Binding-site contacts:
Ligand atom O1A contacts residue PRO564 of chain 1.C at 3.5 Å.
Ligand atom C4' contacts residue MG1 of chain 1.N at 3.8 Å.
Ligand atom C1' contacts residue ASP464 of chain 1.D at 3.8 Å.
Ligand atom OP1 contacts residue LYS1073 of chain 1.C at 3.4 Å.
Ligand atom C2' contacts residue ASP464 of chain 1.D at 3.1 Å.
Ligand atom O4' contacts residue ASP464 of chain 1.D at 3.8 Å.
Ligand atom O4' contacts residue HIS1237 of chain 1.C at 3.9 Å.
Ligand atom PB contacts residue ASN568 of chain 1.C at 3.5 Å.
Ligand atom C4' contacts residue HIS1237 of chain 1.C at 3.6 Å.
Ligand atom C3' contacts residue ASP464 of chain 1.D at 3.2 Å.
Ligand atom O2A contacts residue GLU565 of chain 1.C at 3.6 Å.
Ligand atom O3' contacts residue ASP462 of chain 1.D at 3.9 Å.
Ligand atom O3' contacts residue MG1 of chain 1.N at 2.0 Å.
Ligand atom C5' contacts residue HIS1237 of chain 1.C at 3.8 Å.
Ligand atom O3A contacts residue ASN568 of chain 1.C at 3.9 Å.
Ligand atom OP1 contacts residue LYS1065 of chain 1.C at 3.0 Å (salt-bridge).
Ligand atom O5' contacts residue ASP462 of chain 1.D at 4.3 Å.
Ligand atom O3' contacts residue GLN688 of chain 1.C at 4.2 Å.
Ligand atom O3' contacts residue ASP460 of chain 1.D at 3.5 Å (salt-bridge).
Ligand atom C3' contacts residue MG1 of chain 1.N at 3.3 Å.
Ligand atom C2' contacts residue ARG425 of chain 1.D at 3.9 Å.
Ligand atom O1B contacts residue ASN568 of chain 1.C at 4.3 Å.
Ligand atom O3' contacts residue ASP464 of chain 1.D at 2.9 Å (salt-bridge).
Ligand atom C4' contacts residue ASP462 of chain 1.D at 4.4 Å.
Ligand atom O2' contacts residue ASP464 of chain 1.D at 2.1 Å (salt-bridge).
Ligand atom O2' contacts residue MG1 of chain 1.N at 4.4 Å.
Ligand atom O3' contacts residue LYS1065 of chain 1.C at 3.5 Å (salt-bridge).
Ligand atom C5' contacts residue ASP464 of chain 1.D at 4.4 Å.
Ligand atom O2B contacts residue ASN568 of chain 1.C at 2.2 Å (h-bond).
Ligand atom OP1 contacts residue ASP462 of chain 1.D at 4.4 Å.
Ligand atom O3' contacts residue ARG425 of chain 1.D at 4.4 Å.
Ligand atom O2' contacts residue ARG425 of chain 1.D at 3.0 Å (salt-bridge).
Ligand atom P contacts residue LYS1065 of chain 1.C at 3.9 Å.
Ligand atom OP1 contacts residue GLN688 of chain 1.C at 3.2 Å (h-bond).
Ligand atom C5' contacts residue ASP462 of chain 1.D at 4.2 Å.
Ligand atom PA contacts residue PRO564 of chain 1.C at 4.1 Å.
Ligand atom O5' contacts residue LYS1065 of chain 1.C at 4.4 Å.
Ligand atom O2A contacts residue PRO564 of chain 1.C at 3.7 Å.
Ligand atom C4' contacts residue ASP464 of chain 1.D at 3.2 Å.
Ligand atom C5' contacts residue MG1 of chain 1.N at 4.0 Å.

A small-molecule ligand and the protein it binds are described below.
Small molecule (SMILES): Nc1nc2c(ncn2[C@@H]2O[C@H](CO[P](=O)(O)O[P](=O)(O)OP(=O)(O)O)[C@@H](O[P](=O)(O)OC[C@H]3O[C@@H](n4cnc5c(N)ncnc54)[C@H](O)[C@@H]3O[P](=O)(O)OC[C@H]3O[C@@H](n4cnc5c(N)ncnc54)[C@H](O)[C@@H]3O)[C@H]2O)c(=O)[nH]1

Sequence of chain 1.C:
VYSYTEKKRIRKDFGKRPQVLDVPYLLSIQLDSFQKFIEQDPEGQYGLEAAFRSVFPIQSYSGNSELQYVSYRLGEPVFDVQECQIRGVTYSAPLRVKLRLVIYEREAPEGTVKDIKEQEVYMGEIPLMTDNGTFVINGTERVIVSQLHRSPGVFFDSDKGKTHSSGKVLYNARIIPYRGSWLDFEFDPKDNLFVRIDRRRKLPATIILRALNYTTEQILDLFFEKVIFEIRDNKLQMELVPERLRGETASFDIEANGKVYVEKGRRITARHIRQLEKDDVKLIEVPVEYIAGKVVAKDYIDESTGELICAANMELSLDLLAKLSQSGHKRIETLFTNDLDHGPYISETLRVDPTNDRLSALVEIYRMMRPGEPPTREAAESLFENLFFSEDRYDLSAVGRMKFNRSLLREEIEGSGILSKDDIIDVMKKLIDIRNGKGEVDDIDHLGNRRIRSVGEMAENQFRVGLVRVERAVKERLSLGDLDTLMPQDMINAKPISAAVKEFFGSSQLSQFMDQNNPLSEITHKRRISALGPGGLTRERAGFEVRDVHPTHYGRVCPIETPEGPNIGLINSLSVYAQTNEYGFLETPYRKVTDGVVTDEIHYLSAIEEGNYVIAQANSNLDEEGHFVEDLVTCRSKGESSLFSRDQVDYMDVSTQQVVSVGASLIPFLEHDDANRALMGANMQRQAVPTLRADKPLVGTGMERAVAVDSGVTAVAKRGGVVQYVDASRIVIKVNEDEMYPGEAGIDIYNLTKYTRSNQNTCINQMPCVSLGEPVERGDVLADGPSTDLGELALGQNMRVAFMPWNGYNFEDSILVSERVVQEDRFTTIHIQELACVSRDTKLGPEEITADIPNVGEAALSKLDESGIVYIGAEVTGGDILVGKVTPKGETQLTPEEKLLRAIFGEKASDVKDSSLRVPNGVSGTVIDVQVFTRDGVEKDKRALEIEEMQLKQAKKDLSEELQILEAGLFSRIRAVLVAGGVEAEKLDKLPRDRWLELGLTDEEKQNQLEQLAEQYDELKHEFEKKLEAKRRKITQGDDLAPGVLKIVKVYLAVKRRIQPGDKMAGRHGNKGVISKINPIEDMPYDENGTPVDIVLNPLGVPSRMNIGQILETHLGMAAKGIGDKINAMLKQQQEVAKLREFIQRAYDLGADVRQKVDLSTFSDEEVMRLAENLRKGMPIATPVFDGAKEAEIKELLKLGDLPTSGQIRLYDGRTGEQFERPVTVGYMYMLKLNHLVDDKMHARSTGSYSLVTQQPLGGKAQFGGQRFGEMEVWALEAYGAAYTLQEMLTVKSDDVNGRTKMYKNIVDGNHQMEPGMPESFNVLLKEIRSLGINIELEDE

Sequence of chain 1.D:
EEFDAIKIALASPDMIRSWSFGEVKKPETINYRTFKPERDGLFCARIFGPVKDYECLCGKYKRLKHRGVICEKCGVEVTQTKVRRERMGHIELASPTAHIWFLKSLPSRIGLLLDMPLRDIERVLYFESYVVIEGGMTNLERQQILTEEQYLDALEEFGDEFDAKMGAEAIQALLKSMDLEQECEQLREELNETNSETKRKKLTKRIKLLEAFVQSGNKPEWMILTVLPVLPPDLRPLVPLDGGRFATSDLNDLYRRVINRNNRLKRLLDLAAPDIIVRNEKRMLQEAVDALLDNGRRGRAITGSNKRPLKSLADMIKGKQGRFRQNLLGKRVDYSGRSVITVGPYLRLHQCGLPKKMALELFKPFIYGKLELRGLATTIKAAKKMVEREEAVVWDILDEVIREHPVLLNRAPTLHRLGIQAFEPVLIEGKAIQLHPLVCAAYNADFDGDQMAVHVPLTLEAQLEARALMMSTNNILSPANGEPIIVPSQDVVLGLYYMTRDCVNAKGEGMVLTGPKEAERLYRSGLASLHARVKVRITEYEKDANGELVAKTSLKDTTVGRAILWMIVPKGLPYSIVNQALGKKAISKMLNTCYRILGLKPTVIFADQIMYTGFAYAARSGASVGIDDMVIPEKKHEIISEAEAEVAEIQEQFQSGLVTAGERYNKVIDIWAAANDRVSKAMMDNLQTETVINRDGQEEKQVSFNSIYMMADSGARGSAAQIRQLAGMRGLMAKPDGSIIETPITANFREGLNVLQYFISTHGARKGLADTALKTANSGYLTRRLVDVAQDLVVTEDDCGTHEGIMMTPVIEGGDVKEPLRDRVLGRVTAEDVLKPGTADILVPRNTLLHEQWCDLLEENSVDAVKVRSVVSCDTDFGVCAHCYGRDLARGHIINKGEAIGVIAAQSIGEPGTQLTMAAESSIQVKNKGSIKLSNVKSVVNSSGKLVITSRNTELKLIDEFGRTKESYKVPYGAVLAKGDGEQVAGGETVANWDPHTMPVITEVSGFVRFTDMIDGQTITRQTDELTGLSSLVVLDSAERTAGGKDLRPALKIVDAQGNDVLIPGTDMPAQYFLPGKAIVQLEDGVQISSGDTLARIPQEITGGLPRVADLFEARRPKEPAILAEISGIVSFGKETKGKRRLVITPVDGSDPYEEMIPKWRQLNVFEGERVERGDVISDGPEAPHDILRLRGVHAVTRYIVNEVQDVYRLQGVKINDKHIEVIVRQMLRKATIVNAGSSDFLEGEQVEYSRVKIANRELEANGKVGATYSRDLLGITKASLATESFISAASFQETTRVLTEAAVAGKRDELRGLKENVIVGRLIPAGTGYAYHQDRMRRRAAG